Sequence of chain 1.A:
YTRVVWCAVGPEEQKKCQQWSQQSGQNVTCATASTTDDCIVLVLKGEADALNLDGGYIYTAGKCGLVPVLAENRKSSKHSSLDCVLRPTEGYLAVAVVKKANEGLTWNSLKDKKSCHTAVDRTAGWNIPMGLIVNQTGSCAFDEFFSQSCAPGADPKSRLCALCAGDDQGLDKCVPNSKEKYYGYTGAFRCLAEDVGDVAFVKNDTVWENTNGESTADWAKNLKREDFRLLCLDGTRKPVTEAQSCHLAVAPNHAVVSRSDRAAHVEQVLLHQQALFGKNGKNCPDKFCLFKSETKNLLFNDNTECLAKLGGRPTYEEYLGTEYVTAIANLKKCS

A small-molecule ligand and the protein it binds are described below.
Small molecule (SMILES): CC(=O)N[C@H]1[C@H](O[C@H]2[C@H](O)[C@@H](NC(C)=O)CO[C@@H]2CO)O[C@H](CO)[C@@H](O)[C@@H]1O

Binding-site contacts:
Ligand atom C1 contacts residue ASN330 of chain 1.A at 4.1 Å.
Ligand atom C5 contacts residue ASN330 of chain 1.A at 3.5 Å.
Ligand atom C7 contacts residue ASN330 of chain 1.A at 3.5 Å.
Ligand atom C8 contacts residue ALA327 of chain 1.A at 3.6 Å (hydrophobic).
Ligand atom N2 contacts residue ALA327 of chain 1.A at 4.1 Å.
Ligand atom O7 contacts residue ASN330 of chain 1.A at 3.4 Å (h-bond).
Ligand atom C6 contacts residue GLU323 of chain 1.A at 4.3 Å.
Ligand atom O4 contacts residue THR326 of chain 1.A at 4.3 Å.
Ligand atom C3 contacts residue ASN330 of chain 1.A at 3.9 Å.
Ligand atom O5 contacts residue THR326 of chain 1.A at 3.9 Å.
Ligand atom C8 contacts residue ILE128 of chain 1.A at 4.5 Å (hydrophobic).
Ligand atom C8 contacts residue ASN330 of chain 1.A at 3.6 Å.
Ligand atom O6 contacts residue THR326 of chain 1.A at 4.0 Å.
Ligand atom C4 contacts residue ASN330 of chain 1.A at 3.6 Å.
Ligand atom C7 contacts residue GLY131 of chain 1.A at 4.5 Å.
Ligand atom C1 contacts residue ASN135 of chain 1.A at 1.4 Å.
Ligand atom C6 contacts residue ASN330 of chain 1.A at 4.2 Å.
Ligand atom C5 contacts residue ASN135 of chain 1.A at 3.6 Å.
Ligand atom O6 contacts residue GLU323 of chain 1.A at 3.2 Å.
Ligand atom C7 contacts residue ASN135 of chain 1.A at 3.6 Å.
Ligand atom C8 contacts residue GLY131 of chain 1.A at 4.0 Å.
Ligand atom O7 contacts residue ASN135 of chain 1.A at 3.8 Å.
Ligand atom O5 contacts residue ASN135 of chain 1.A at 2.3 Å (h-bond).
Ligand atom C2 contacts residue ASN135 of chain 1.A at 2.5 Å.
Ligand atom N2 contacts residue ASN135 of chain 1.A at 3.0 Å (h-bond).
Ligand atom C7 contacts residue ALA327 of chain 1.A at 4.1 Å (hydrophobic).
Ligand atom O7 contacts residue LEU132 of chain 1.A at 3.8 Å.
Ligand atom N2 contacts residue GLY131 of chain 1.A at 4.3 Å.
Ligand atom C4 contacts residue ASN135 of chain 1.A at 4.2 Å.
Ligand atom O3 contacts residue ALA327 of chain 1.A at 4.0 Å.
Ligand atom C3 contacts residue ASN135 of chain 1.A at 3.9 Å.
Ligand atom O4 contacts residue ASN330 of chain 1.A at 2.9 Å (h-bond).
Ligand atom N2 contacts residue ASN330 of chain 1.A at 4.0 Å.
Ligand atom C3 contacts residue ALA327 of chain 1.A at 4.2 Å (hydrophobic).
Ligand atom C2 contacts residue ASN330 of chain 1.A at 4.1 Å.
Ligand atom C8 contacts residue LEU132 of chain 1.A at 4.1 Å (hydrophobic).
Ligand atom O3 contacts residue THR326 of chain 1.A at 4.2 Å.
Ligand atom C7 contacts residue LEU132 of chain 1.A at 4.3 Å (hydrophobic).
Ligand atom C1 contacts residue THR326 of chain 1.A at 4.5 Å.